Binding-site contacts:
Ligand atom N6 contacts residue GLU369 of chain 1.A at 2.8 Å (salt-bridge).
Ligand atom N1 contacts residue CYS371 of chain 1.A at 3.1 Å (h-bond).
Ligand atom N1 contacts residue GLU369 of chain 1.A at 3.9 Å.
Ligand atom C8 contacts residue VAL300 of chain 1.A at 3.8 Å (hydrophobic).
Ligand atom N6 contacts residue LEU368 of chain 1.A at 3.9 Å.
Ligand atom O1B contacts residue GLY296 of chain 1.A at 3.8 Å.
Ligand atom O2G contacts residue PHE297 of chain 1.A at 4.0 Å.
Ligand atom C6 contacts residue GLU369 of chain 1.A at 3.8 Å.
Ligand atom PG contacts residue GLY296 of chain 1.A at 3.9 Å.
Ligand atom N1 contacts residue TYR370 of chain 1.A at 4.0 Å.
Ligand atom N6 contacts residue ALA313 of chain 1.A at 3.9 Å.
Ligand atom O2G contacts residue SER298 of chain 1.A at 2.7 Å (h-bond).
Ligand atom N1 contacts residue ALA313 of chain 1.A at 3.8 Å.
Ligand atom O3G contacts residue GLY296 of chain 1.A at 3.2 Å (h-bond).
Ligand atom O3B contacts residue GLY296 of chain 1.A at 3.9 Å.
Ligand atom PG contacts residue LYS315 of chain 1.A at 3.7 Å.
Ligand atom O3B contacts residue LYS315 of chain 1.A at 3.5 Å (salt-bridge).
Ligand atom O3B contacts residue SER298 of chain 1.A at 3.8 Å.
Ligand atom C2 contacts residue LEU292 of chain 1.A at 3.8 Å (hydrophobic).
Ligand atom O4' contacts residue VAL300 of chain 1.A at 3.1 Å.
Ligand atom C2 contacts residue CYS371 of chain 1.A at 3.2 Å (hydrophobic).
Ligand atom N9 contacts residue VAL300 of chain 1.A at 3.6 Å.
Ligand atom C1' contacts residue VAL300 of chain 1.A at 3.9 Å (hydrophobic).
Ligand atom N6 contacts residue CYS371 of chain 1.A at 4.0 Å.
Ligand atom PG contacts residue SER298 of chain 1.A at 3.9 Å.
Ligand atom O3B contacts residue GLY295 of chain 1.A at 3.6 Å.
Ligand atom C2 contacts residue TYR370 of chain 1.A at 3.9 Å (hydrophobic).
Ligand atom O2G contacts residue LYS315 of chain 1.A at 3.6 Å.
Ligand atom S1G contacts residue LYS315 of chain 1.A at 3.3 Å (salt-bridge).
Ligand atom O2' contacts residue LEU292 of chain 1.A at 3.5 Å (h-bond).
Ligand atom C6 contacts residue CYS371 of chain 1.A at 4.0 Å (hydrophobic).
Ligand atom O5' contacts residue VAL300 of chain 1.A at 3.8 Å.
Ligand atom O2G contacts residue GLY296 of chain 1.A at 3.9 Å.
Ligand atom C5' contacts residue ARG294 of chain 1.A at 3.6 Å.
Ligand atom C4 contacts residue VAL300 of chain 1.A at 3.9 Å (hydrophobic).
Ligand atom C6 contacts residue ALA313 of chain 1.A at 3.7 Å (hydrophobic).
Ligand atom N3 contacts residue LEU292 of chain 1.A at 3.7 Å.
Ligand atom N7 contacts residue LEU368 of chain 1.A at 4.1 Å.
Ligand atom O1B contacts residue GLY295 of chain 1.A at 3.9 Å.
Ligand atom O2A contacts residue LYS315 of chain 1.A at 2.8 Å (salt-bridge).

Sequence of chain 1.A:
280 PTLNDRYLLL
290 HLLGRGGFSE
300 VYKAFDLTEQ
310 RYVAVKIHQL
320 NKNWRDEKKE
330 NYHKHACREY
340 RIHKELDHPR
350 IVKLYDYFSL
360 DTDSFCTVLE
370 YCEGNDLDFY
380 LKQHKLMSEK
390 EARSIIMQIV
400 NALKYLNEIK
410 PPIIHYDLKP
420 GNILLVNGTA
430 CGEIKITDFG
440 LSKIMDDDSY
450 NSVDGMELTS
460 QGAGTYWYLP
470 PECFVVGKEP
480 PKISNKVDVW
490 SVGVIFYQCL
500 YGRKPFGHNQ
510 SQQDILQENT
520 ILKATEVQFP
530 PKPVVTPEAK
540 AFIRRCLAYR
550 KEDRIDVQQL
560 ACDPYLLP

A small-molecule ligand and the protein it binds are described below.
Small molecule (SMILES): Nc1ncnc2c1ncn2[C@@H]1O[C@H](COP(=O)(O)OP(=O)(O)OP(O)(O)=S)[C@@H](O)[C@H]1O